The small molecule below binds the protein below.
Small molecule (SMILES): CC(=O)N[C@H]1[C@H](O[C@H]2[C@H](O)[C@@H](NC(C)=O)CO[C@@H]2CO)O[C@H](CO)[C@@H](O)[C@@H]1O

Sequence of chain 1.A:
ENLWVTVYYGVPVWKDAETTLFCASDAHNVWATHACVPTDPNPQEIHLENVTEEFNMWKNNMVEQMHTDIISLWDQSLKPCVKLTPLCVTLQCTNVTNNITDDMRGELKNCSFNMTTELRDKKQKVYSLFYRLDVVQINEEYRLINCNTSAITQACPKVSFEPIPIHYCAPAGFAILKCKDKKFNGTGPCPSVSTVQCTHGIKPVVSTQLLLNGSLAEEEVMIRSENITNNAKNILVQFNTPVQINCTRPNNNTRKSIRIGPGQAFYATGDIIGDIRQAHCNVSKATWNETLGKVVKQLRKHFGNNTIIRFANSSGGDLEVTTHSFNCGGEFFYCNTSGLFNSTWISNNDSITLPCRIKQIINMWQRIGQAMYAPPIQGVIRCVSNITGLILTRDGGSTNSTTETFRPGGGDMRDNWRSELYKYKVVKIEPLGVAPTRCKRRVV

Binding-site contacts:
Ligand atom O6 contacts residue ASN271 of chain 1.A at 4.2 Å.
Ligand atom C8 contacts residue VAL410 of chain 1.A at 4.1 Å (hydrophobic).
Ligand atom N2 contacts residue GLY409 of chain 1.A at 4.2 Å.
Ligand atom C6 contacts residue ASN271 of chain 1.A at 4.5 Å.
Ligand atom C8 contacts residue GLY409 of chain 1.A at 4.2 Å.
Ligand atom C7 contacts residue ASN271 of chain 1.A at 4.1 Å.
Ligand atom C4 contacts residue ASN271 of chain 1.A at 4.1 Å.
Ligand atom C3 contacts residue ASN271 of chain 1.A at 3.8 Å.
Ligand atom C5 contacts residue ASN271 of chain 1.A at 3.5 Å.
Ligand atom C1 contacts residue ASN271 of chain 1.A at 1.4 Å.
Ligand atom C5 contacts residue ILE292 of chain 1.A at 4.4 Å (hydrophobic).
Ligand atom O5 contacts residue ILE292 of chain 1.A at 3.8 Å.
Ligand atom N2 contacts residue ASN271 of chain 1.A at 3.1 Å (h-bond).
Ligand atom C2 contacts residue ASN271 of chain 1.A at 2.4 Å.
Ligand atom C6 contacts residue ILE292 of chain 1.A at 4.1 Å (hydrophobic).
Ligand atom O5 contacts residue ASN271 of chain 1.A at 2.1 Å (h-bond).
Ligand atom O6 contacts residue ILE292 of chain 1.A at 3.1 Å.